This protein binds this small molecule.
Small molecule (SMILES): CC(=O)N[C@@H]1[C@@H](O)[C@H](O)[C@@H](CO)O[C@H]1O

Sequence of chain 1.A:
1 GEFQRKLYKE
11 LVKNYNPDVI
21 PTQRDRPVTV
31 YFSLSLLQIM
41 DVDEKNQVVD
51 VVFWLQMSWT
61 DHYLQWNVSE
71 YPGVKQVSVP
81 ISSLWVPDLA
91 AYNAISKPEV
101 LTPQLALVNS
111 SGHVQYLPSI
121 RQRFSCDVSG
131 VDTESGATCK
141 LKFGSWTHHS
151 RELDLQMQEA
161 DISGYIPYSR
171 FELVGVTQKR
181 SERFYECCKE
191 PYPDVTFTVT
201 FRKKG

Binding-site contacts:
Ligand atom C3 contacts residue NAG1 of chain 1.G at 3.5 Å.
Ligand atom O6 contacts residue HIS113 of chain 1.A at 4.0 Å.
Ligand atom O6 contacts residue ASN109 of chain 1.A at 4.4 Å.
Ligand atom C6 contacts residue NAG1 of chain 1.G at 3.5 Å.
Ligand atom C8 contacts residue ASN109 of chain 1.A at 4.1 Å.
Ligand atom C2 contacts residue ASN109 of chain 1.A at 3.2 Å.
Ligand atom O5 contacts residue ASN109 of chain 1.A at 2.8 Å (h-bond).
Ligand atom C7 contacts residue SER111 of chain 1.A at 3.7 Å.
Ligand atom C8 contacts residue SER111 of chain 1.A at 3.7 Å.
Ligand atom C7 contacts residue SER110 of chain 1.A at 4.1 Å.
Ligand atom C2 contacts residue SER111 of chain 1.A at 3.5 Å.
Ligand atom C7 contacts residue ASN109 of chain 1.A at 3.1 Å.
Ligand atom C5 contacts residue NAG1 of chain 1.G at 4.1 Å.
Ligand atom N2 contacts residue ASN109 of chain 1.A at 3.3 Å (h-bond).
Ligand atom O4 contacts residue NAG1 of chain 1.G at 2.3 Å (h-bond).
Ligand atom O3 contacts residue NAG1 of chain 1.G at 3.0 Å (h-bond).
Ligand atom C1 contacts residue HIS113 of chain 1.A at 3.8 Å.
Ligand atom O5 contacts residue HIS113 of chain 1.A at 3.7 Å.
Ligand atom N2 contacts residue SER111 of chain 1.A at 2.8 Å (h-bond).
Ligand atom C8 contacts residue SER110 of chain 1.A at 3.2 Å.
Ligand atom C1 contacts residue ASN109 of chain 1.A at 2.9 Å.
Ligand atom C3 contacts residue SER111 of chain 1.A at 4.2 Å.
Ligand atom O7 contacts residue SER110 of chain 1.A at 4.3 Å.
Ligand atom C1 contacts residue SER111 of chain 1.A at 3.2 Å.
Ligand atom C5 contacts residue HIS113 of chain 1.A at 3.8 Å.
Ligand atom O7 contacts residue ASN109 of chain 1.A at 2.7 Å (h-bond).
Ligand atom C4 contacts residue NAG1 of chain 1.G at 3.2 Å.
Ligand atom C5 contacts residue ASN109 of chain 1.A at 4.2 Å.
Ligand atom C6 contacts residue HIS113 of chain 1.A at 3.4 Å.